Binding-site contacts:
Ligand atom O3 contacts residue ASN573 of chain 1.D at 3.5 Å (h-bond).
Ligand atom O7 contacts residue ASN573 of chain 1.D at 3.2 Å (h-bond).
Ligand atom C1 contacts residue ASN573 of chain 1.D at 1.4 Å.
Ligand atom O7 contacts residue ARG571 of chain 1.D at 4.0 Å.
Ligand atom C2 contacts residue ASN573 of chain 1.D at 2.4 Å.
Ligand atom O7 contacts residue SER572 of chain 1.D at 3.1 Å.
Ligand atom C4 contacts residue ASN573 of chain 1.D at 4.2 Å.
Ligand atom C8 contacts residue ARG571 of chain 1.D at 4.0 Å.
Ligand atom C7 contacts residue ASN573 of chain 1.D at 3.7 Å.
Ligand atom C3 contacts residue ASN573 of chain 1.D at 3.5 Å.
Ligand atom C7 contacts residue SER572 of chain 1.D at 3.9 Å.
Ligand atom C8 contacts residue SER572 of chain 1.D at 4.2 Å.
Ligand atom N2 contacts residue ASN573 of chain 1.D at 3.4 Å (h-bond).
Ligand atom O5 contacts residue ASN573 of chain 1.D at 2.4 Å (h-bond).
Ligand atom C7 contacts residue ARG571 of chain 1.D at 4.1 Å.
Ligand atom C5 contacts residue ASN573 of chain 1.D at 3.6 Å.
Ligand atom O6 contacts residue ASN573 of chain 1.D at 4.5 Å.

This small molecule binds to this protein.
Small molecule (SMILES): CC(=O)N[C@@H]1[C@@H](O)[C@H](O)[C@@H](CO)O[C@H]1O

Sequence of chain 1.D:
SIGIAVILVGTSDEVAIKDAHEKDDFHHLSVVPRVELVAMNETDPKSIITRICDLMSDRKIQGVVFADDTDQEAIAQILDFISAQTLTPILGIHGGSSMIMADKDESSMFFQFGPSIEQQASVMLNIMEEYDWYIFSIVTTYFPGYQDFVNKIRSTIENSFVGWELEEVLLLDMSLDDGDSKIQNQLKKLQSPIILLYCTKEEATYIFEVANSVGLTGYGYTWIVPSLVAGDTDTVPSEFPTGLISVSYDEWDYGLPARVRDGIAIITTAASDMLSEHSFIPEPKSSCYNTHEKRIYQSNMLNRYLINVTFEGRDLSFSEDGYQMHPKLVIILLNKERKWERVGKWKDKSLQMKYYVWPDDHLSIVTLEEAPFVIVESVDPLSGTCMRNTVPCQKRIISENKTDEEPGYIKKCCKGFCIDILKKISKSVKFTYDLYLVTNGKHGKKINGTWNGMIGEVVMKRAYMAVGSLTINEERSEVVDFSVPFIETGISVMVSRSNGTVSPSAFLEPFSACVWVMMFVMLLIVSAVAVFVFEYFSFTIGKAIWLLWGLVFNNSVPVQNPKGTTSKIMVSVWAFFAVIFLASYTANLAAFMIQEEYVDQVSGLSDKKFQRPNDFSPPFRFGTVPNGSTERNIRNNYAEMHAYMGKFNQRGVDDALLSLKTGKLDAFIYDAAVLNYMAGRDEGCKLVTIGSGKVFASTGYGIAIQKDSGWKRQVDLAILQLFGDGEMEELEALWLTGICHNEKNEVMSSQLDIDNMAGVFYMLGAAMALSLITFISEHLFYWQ